Binding-site contacts:
Ligand atom C37 contacts residue ASN174 of chain 1.A at 4.4 Å.
Ligand atom C1 contacts residue PRO146 of chain 1.A at 4.2 Å (hydrophobic).
Ligand atom O49 contacts residue ARG153 of chain 1.A at 3.9 Å.
Ligand atom O63 contacts residue TRP151 of chain 1.A at 3.6 Å.
Ligand atom O47 contacts residue ALA176 of chain 1.A at 4.4 Å.
Ligand atom C40 contacts residue ASN174 of chain 1.A at 4.2 Å.
Ligand atom C12 contacts residue ALA180 of chain 1.A at 4.0 Å (hydrophobic).
Ligand atom O51 contacts residue GLU155 of chain 1.A at 4.0 Å.
Ligand atom O63 contacts residue HIS150 of chain 1.A at 3.7 Å.
Ligand atom C42 contacts residue ASP154 of chain 1.A at 3.7 Å.
Ligand atom O49 contacts residue ASP154 of chain 1.A at 3.1 Å (salt-bridge).
Ligand atom C0 contacts residue PRO146 of chain 1.A at 4.1 Å (hydrophobic).
Ligand atom C18 contacts residue TRP151 of chain 1.A at 3.9 Å (hydrophobic).
Ligand atom C9 contacts residue PRO146 of chain 1.A at 4.3 Å (hydrophobic).
Ligand atom C40 contacts residue ASP154 of chain 1.A at 3.5 Å.
Ligand atom O49 contacts residue ASN174 of chain 1.A at 4.2 Å.
Ligand atom C0 contacts residue VAL142 of chain 1.A at 4.3 Å (hydrophobic).
Ligand atom C18 contacts residue ALA176 of chain 1.A at 4.4 Å (hydrophobic).
Ligand atom C41 contacts residue ASP154 of chain 1.A at 4.0 Å.
Ligand atom C1 contacts residue SER181 of chain 1.A at 4.2 Å.
Ligand atom O49 contacts residue GLU155 of chain 1.A at 3.8 Å.
Ligand atom C21 contacts residue TRP151 of chain 1.A at 3.9 Å (hydrophobic).
Ligand atom C0 contacts residue ILE184 of chain 1.A at 4.1 Å (hydrophobic).
Ligand atom C9 contacts residue ALA180 of chain 1.A at 4.4 Å (hydrophobic).
Ligand atom C12 contacts residue TYR177 of chain 1.A at 4.2 Å (hydrophobic).
Ligand atom C43 contacts residue ASP154 of chain 1.A at 4.4 Å.
Ligand atom C60 contacts residue ARG153 of chain 1.A at 3.9 Å.
Ligand atom C60 contacts residue TRP151 of chain 1.A at 3.7 Å (hydrophobic).
Ligand atom O34 contacts residue ALA176 of chain 1.A at 4.1 Å.
Ligand atom C1 contacts residue ALA180 of chain 1.A at 4.0 Å (hydrophobic).
Ligand atom C1 contacts residue TYR177 of chain 1.A at 4.1 Å (hydrophobic).
Ligand atom C9 contacts residue TRP151 of chain 1.A at 4.1 Å (hydrophobic).
Ligand atom C40 contacts residue GLU155 of chain 1.A at 4.3 Å.
Ligand atom C15 contacts residue TRP151 of chain 1.A at 4.1 Å (hydrophobic).
Ligand atom C41 contacts residue GLU155 of chain 1.A at 3.6 Å.
Ligand atom C24 contacts residue ALA176 of chain 1.A at 4.0 Å (hydrophobic).
Ligand atom C60 contacts residue HIS150 of chain 1.A at 4.2 Å.
Ligand atom C60 contacts residue ASN174 of chain 1.A at 3.9 Å.
Ligand atom O47 contacts residue ASN174 of chain 1.A at 3.4 Å.
Ligand atom C24 contacts residue TRP151 of chain 1.A at 4.3 Å (hydrophobic).

The protein below binds the small molecule below.
Small molecule (SMILES): CCCCCCCCCC(=O)N(CCO)C[C@@H](O)[C@@H](O)[C@@H](O)[C@@H](O)CO

Sequence of chain 1.A:
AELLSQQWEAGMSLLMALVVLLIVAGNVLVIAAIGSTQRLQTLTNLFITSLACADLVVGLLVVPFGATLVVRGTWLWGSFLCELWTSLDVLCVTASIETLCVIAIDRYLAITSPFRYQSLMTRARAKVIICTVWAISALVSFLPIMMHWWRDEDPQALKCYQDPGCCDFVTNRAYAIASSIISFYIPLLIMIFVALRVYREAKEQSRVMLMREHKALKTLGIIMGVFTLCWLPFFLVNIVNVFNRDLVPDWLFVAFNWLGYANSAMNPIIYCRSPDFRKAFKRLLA